A protein and the small-molecule ligand that binds it are described below.
Small molecule (SMILES): CCC(CC)[C@H](NC(C)=O)[C@@H]1[C@H](O)[C@@H](C(=O)O)C[C@H]1NC(=N)N

Sequence of chain 3.A:
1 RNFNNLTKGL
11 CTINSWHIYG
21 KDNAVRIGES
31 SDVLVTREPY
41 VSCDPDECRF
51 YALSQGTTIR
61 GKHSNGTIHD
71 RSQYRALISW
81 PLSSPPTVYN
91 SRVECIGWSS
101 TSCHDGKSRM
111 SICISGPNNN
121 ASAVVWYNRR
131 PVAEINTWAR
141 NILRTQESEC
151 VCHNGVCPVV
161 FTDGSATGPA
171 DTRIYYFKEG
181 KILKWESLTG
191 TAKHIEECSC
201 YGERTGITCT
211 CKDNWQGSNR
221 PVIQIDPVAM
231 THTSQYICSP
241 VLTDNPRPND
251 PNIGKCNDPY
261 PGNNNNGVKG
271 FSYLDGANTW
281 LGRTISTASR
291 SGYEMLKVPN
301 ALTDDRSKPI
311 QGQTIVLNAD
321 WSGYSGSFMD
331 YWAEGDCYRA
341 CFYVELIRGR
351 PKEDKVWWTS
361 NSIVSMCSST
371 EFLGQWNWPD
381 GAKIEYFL

Binding-site contacts:
Ligand atom C15 contacts residue TRP98 of chain 3.A at 3.5 Å (hydrophobic).
Ligand atom N27 contacts residue LEU53 of chain 3.A at 3.7 Å.
Ligand atom O14 contacts residue ARG71 of chain 3.A at 2.8 Å (salt-bridge).
Ligand atom C1 contacts residue GLU38 of chain 3.A at 3.3 Å.
Ligand atom O8 contacts residue ARG290 of chain 3.A at 2.7 Å (salt-bridge).
Ligand atom C38 contacts residue ARG144 of chain 3.A at 3.8 Å.
Ligand atom C26 contacts residue GLU38 of chain 3.A at 3.6 Å.
Ligand atom O8 contacts residue ARG37 of chain 3.A at 2.7 Å (salt-bridge).
Ligand atom C26 contacts residue TRP98 of chain 3.A at 3.7 Å (hydrophobic).
Ligand atom C38 contacts residue GLU196 of chain 3.A at 3.7 Å.
Ligand atom N30 contacts residue ARG75 of chain 3.A at 3.6 Å.
Ligand atom C38 contacts residue GLU197 of chain 3.A at 3.6 Å.
Ligand atom C13 contacts residue ARG71 of chain 3.A at 3.8 Å.
Ligand atom C1 contacts residue ASP70 of chain 3.A at 3.4 Å.
Ligand atom C2 contacts residue ASP70 of chain 3.A at 3.4 Å.
Ligand atom N30 contacts residue GLU38 of chain 3.A at 3.6 Å.
Ligand atom C5 contacts residue ASP70 of chain 3.A at 3.6 Å.
Ligand atom C4 contacts residue TYR324 of chain 3.A at 3.7 Å (hydrophobic).
Ligand atom C1 contacts residue TYR324 of chain 3.A at 3.3 Å (hydrophobic).
Ligand atom N27 contacts residue TRP98 of chain 3.A at 2.8 Å (h-bond).
Ligand atom O7 contacts residue ARG290 of chain 3.A at 2.8 Å (salt-bridge).
Ligand atom O14 contacts residue ASP70 of chain 3.A at 3.7 Å.
Ligand atom N30 contacts residue ASP70 of chain 3.A at 3.3 Å (salt-bridge).
Ligand atom N25 contacts residue GLU38 of chain 3.A at 3.9 Å.
Ligand atom C39 contacts residue ALA166 of chain 3.A at 3.8 Å (hydrophobic).
Ligand atom N27 contacts residue GLU147 of chain 3.A at 2.9 Å (salt-bridge).
Ligand atom N27 contacts residue GLU38 of chain 3.A at 3.8 Å.
Ligand atom C6 contacts residue ARG290 of chain 3.A at 3.6 Å.
Ligand atom C3 contacts residue TYR324 of chain 3.A at 3.6 Å (hydrophobic).
Ligand atom N30 contacts residue TRP98 of chain 3.A at 3.8 Å.
Ligand atom O9 contacts residue ASP70 of chain 3.A at 2.7 Å (salt-bridge).
Ligand atom C39 contacts residue ARG144 of chain 3.A at 3.7 Å.
Ligand atom C1 contacts residue ARG37 of chain 3.A at 3.7 Å.
Ligand atom O7 contacts residue TYR324 of chain 3.A at 3.4 Å (h-bond).
Ligand atom C36 contacts residue ARG144 of chain 3.A at 3.8 Å.
Ligand atom O8 contacts residue TYR324 of chain 3.A at 3.5 Å (h-bond).
Ligand atom C6 contacts residue ARG37 of chain 3.A at 3.8 Å.
Ligand atom C5 contacts residue TYR324 of chain 3.A at 3.5 Å (hydrophobic).
Ligand atom C6 contacts residue TYR324 of chain 3.A at 3.0 Å (hydrophobic).
Ligand atom C4 contacts residue ASP70 of chain 3.A at 3.6 Å.